The small molecule below binds the protein below.
Small molecule (SMILES): OC[C@H]1O[C@H](O[C@H]2[C@H](O)[C@@H](O)[C@H](O)O[C@@H]2CO)[C@H](O)[C@@H](O)[C@@H]1O

Sequence of chain 1.C:
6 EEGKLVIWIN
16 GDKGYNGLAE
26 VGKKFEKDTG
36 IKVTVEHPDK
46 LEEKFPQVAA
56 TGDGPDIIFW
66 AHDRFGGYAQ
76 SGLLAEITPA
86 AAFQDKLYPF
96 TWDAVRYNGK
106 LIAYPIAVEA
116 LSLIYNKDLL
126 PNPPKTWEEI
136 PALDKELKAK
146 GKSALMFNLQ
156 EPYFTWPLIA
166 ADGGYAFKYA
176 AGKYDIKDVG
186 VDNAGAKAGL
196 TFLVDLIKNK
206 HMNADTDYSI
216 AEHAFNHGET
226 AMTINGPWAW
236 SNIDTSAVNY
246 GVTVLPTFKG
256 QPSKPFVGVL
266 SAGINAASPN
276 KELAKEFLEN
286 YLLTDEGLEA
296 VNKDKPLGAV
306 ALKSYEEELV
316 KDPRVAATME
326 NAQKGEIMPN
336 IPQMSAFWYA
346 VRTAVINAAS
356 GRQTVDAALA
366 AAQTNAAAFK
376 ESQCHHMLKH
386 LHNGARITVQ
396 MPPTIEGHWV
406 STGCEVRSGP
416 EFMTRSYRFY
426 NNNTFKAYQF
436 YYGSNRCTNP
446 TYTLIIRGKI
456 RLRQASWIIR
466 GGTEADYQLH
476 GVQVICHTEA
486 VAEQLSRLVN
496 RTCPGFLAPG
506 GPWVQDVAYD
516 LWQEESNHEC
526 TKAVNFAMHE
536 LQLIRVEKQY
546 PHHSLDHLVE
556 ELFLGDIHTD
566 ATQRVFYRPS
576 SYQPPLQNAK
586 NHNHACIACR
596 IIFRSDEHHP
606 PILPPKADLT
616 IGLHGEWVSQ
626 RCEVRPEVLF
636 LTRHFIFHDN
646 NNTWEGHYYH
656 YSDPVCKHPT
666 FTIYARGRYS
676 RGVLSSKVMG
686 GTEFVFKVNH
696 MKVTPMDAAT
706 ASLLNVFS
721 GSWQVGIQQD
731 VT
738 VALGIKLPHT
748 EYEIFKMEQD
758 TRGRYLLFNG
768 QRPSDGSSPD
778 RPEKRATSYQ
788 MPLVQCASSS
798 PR

Binding-site contacts:
Ligand atom O1 contacts residue ASP17 of chain 1.C at 2.2 Å (salt-bridge).
Ligand atom O2 contacts residue MET333 of chain 1.C at 3.8 Å.
Ligand atom C1 contacts residue ASP17 of chain 1.C at 3.4 Å.
Ligand atom C6 contacts residue PHE159 of chain 1.C at 3.9 Å (hydrophobic).
Ligand atom O4 contacts residue ARG69 of chain 1.C at 3.2 Å (salt-bridge).
Ligand atom C2 contacts residue GLU114 of chain 1.C at 3.6 Å.
Ligand atom O6 contacts residue PRO157 of chain 1.C at 3.1 Å.
Ligand atom O6 contacts residue PHE159 of chain 1.C at 3.7 Å.
Ligand atom C1 contacts residue LYS18 of chain 1.C at 3.6 Å.
Ligand atom O3 contacts residue ASP68 of chain 1.C at 2.4 Å (salt-bridge).
Ligand atom C6 contacts residue GLU156 of chain 1.C at 3.8 Å.
Ligand atom O2 contacts residue ALA66 of chain 1.C at 3.5 Å.
Ligand atom O3 contacts residue ARG69 of chain 1.C at 2.9 Å (salt-bridge).
Ligand atom O3 contacts residue GLU114 of chain 1.C at 3.8 Å.
Ligand atom C2 contacts residue ASP68 of chain 1.C at 3.4 Å.
Ligand atom O1 contacts residue LYS18 of chain 1.C at 2.7 Å (salt-bridge).
Ligand atom C6 contacts residue PRO157 of chain 1.C at 3.5 Å (hydrophobic).
Ligand atom C2 contacts residue LYS18 of chain 1.C at 3.6 Å.
Ligand atom O2 contacts residue LYS18 of chain 1.C at 2.6 Å (salt-bridge).
Ligand atom O2 contacts residue TRP233 of chain 1.C at 3.9 Å.
Ligand atom C3 contacts residue TRP65 of chain 1.C at 3.8 Å (hydrophobic).
Ligand atom C4 contacts residue TRP343 of chain 1.C at 3.5 Å (hydrophobic).
Ligand atom O6 contacts residue GLU156 of chain 1.C at 3.0 Å.
Ligand atom O4 contacts residue TRP343 of chain 1.C at 3.8 Å.
Ligand atom O3 contacts residue TRP343 of chain 1.C at 3.9 Å.
Ligand atom O6 contacts residue GLU156 of chain 1.C at 3.1 Å.
Ligand atom O6 contacts residue TYR158 of chain 1.C at 2.9 Å (h-bond).
Ligand atom C3 contacts residue ASP68 of chain 1.C at 3.4 Å.
Ligand atom C6 contacts residue TYR158 of chain 1.C at 3.8 Å (hydrophobic).
Ligand atom O2 contacts residue ASP68 of chain 1.C at 2.6 Å (salt-bridge).
Ligand atom O2 contacts residue GLU114 of chain 1.C at 2.6 Å (salt-bridge).
Ligand atom C1 contacts residue TYR158 of chain 1.C at 3.7 Å (hydrophobic).
Ligand atom O3 contacts residue TRP65 of chain 1.C at 3.4 Å (h-bond).
Ligand atom O2 contacts residue TRP65 of chain 1.C at 3.5 Å (h-bond).
Ligand atom O3 contacts residue ALA66 of chain 1.C at 3.7 Å.
Ligand atom C6 contacts residue TYR158 of chain 1.C at 3.8 Å (hydrophobic).
Ligand atom C6 contacts residue GLU156 of chain 1.C at 3.5 Å.
Ligand atom O5 contacts residue TYR158 of chain 1.C at 3.3 Å.
Ligand atom C6 contacts residue TRP343 of chain 1.C at 3.5 Å (hydrophobic).
Ligand atom C2 contacts residue TRP233 of chain 1.C at 3.8 Å (hydrophobic).